Sequence of chain 1.A:
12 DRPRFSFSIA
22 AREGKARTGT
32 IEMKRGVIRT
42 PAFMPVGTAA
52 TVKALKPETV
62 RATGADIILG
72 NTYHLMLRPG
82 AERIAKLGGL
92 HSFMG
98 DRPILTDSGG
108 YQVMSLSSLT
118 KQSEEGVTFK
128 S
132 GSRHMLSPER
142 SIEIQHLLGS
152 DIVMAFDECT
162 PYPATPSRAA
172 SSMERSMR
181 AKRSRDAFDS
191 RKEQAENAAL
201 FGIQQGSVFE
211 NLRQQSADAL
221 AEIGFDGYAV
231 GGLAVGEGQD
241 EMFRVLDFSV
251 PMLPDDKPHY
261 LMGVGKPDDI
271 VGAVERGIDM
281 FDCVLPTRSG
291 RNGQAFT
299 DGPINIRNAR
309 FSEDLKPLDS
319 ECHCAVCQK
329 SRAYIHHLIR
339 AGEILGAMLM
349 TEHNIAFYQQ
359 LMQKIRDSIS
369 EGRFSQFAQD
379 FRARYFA

A small-molecule ligand and the protein it binds are described below.
Small molecule (SMILES): CNc1nc2c(CC[C@H]3O[C@@H](OC)[C@H](O)[C@@H]3O)c3nc(N)[nH]c(=O)c3cc2[nH]1

Binding-site contacts:
Ligand atom N18 contacts residue ALA234 of chain 1.A at 2.9 Å (h-bond).
Ligand atom C9 contacts residue ASP158 of chain 1.A at 3.6 Å.
Ligand atom C6 contacts residue ASP104 of chain 1.A at 3.1 Å.
Ligand atom O21 contacts residue LEU70 of chain 1.A at 3.4 Å.
Ligand atom O25 contacts residue ASN72 of chain 1.A at 3.0 Å (h-bond).
Ligand atom O14 contacts residue GLY232 of chain 1.A at 2.9 Å (h-bond).
Ligand atom N10 contacts residue ASP104 of chain 1.A at 2.8 Å (salt-bridge).
Ligand atom C24 contacts residue ASN72 of chain 1.A at 3.6 Å.
Ligand atom O23 contacts residue ASP282 of chain 1.A at 2.9 Å (salt-bridge).
Ligand atom C11 contacts residue MET262 of chain 1.A at 3.5 Å (hydrophobic).
Ligand atom O21 contacts residue THR49 of chain 1.A at 3.4 Å.
Ligand atom C2 contacts residue TYR108 of chain 1.A at 3.6 Å (hydrophobic).
Ligand atom N18 contacts residue GLY263 of chain 1.A at 3.4 Å.
Ligand atom C7 contacts residue ASP104 of chain 1.A at 3.4 Å.
Ligand atom C5 contacts residue TYR108 of chain 1.A at 3.5 Å (hydrophobic).
Ligand atom C4 contacts residue TYR108 of chain 1.A at 3.3 Å (hydrophobic).
Ligand atom O25 contacts residue GLN109 of chain 1.A at 3.1 Å (h-bond).
Ligand atom C2 contacts residue CYS160 of chain 1.A at 3.6 Å (hydrophobic).
Ligand atom O14 contacts residue GLY231 of chain 1.A at 3.4 Å.
Ligand atom C24 contacts residue ASP104 of chain 1.A at 3.4 Å.
Ligand atom C7 contacts residue TYR108 of chain 1.A at 3.6 Å (hydrophobic).
Ligand atom N12 contacts residue ILE203 of chain 1.A at 3.6 Å.
Ligand atom C26 contacts residue ASN72 of chain 1.A at 3.5 Å.
Ligand atom N12 contacts residue ASP104 of chain 1.A at 2.8 Å (salt-bridge).
Ligand atom C11 contacts residue ASP104 of chain 1.A at 3.5 Å.
Ligand atom N16 contacts residue GLY263 of chain 1.A at 3.4 Å.
Ligand atom C3 contacts residue TYR108 of chain 1.A at 3.4 Å (hydrophobic).
Ligand atom N15 contacts residue MET262 of chain 1.A at 3.5 Å (h-bond).
Ligand atom N10 contacts residue MET262 of chain 1.A at 3.3 Å.
Ligand atom O14 contacts residue CYS160 of chain 1.A at 3.4 Å.
Ligand atom O14 contacts residue ASP158 of chain 1.A at 3.5 Å (salt-bridge).
Ligand atom O14 contacts residue GLN205 of chain 1.A at 3.0 Å (h-bond).
Ligand atom C11 contacts residue ASP158 of chain 1.A at 3.6 Å.
Ligand atom N13 contacts residue ASP158 of chain 1.A at 2.7 Å (salt-bridge).
Ligand atom O21 contacts residue ASN72 of chain 1.A at 3.1 Å (h-bond).
Ligand atom N15 contacts residue LEU233 of chain 1.A at 2.8 Å (h-bond).
Ligand atom C17 contacts residue GLY263 of chain 1.A at 3.4 Å.
Ligand atom O23 contacts residue LEU70 of chain 1.A at 3.3 Å.
Ligand atom C28 contacts residue GLN109 of chain 1.A at 3.5 Å.
Ligand atom N12 contacts residue ASP158 of chain 1.A at 2.9 Å (salt-bridge).